This small molecule binds to this protein.
Small molecule (SMILES): O=c1[nH]cnc2nc[nH]c12

Sequence of chain 1.C:
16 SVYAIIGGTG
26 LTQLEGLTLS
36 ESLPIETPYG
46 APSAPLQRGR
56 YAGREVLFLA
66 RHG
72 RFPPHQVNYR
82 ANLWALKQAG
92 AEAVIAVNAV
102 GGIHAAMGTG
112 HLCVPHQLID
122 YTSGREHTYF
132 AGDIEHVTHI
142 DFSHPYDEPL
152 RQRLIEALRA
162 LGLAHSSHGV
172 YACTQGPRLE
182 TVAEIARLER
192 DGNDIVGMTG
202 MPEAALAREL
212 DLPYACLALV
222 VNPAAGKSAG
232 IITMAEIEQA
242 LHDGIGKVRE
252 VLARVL

Binding-site contacts:
Ligand atom N3 contacts residue GLY198 of chain 1.C at 3.5 Å.
Ligand atom C5 contacts residue VAL101 of chain 1.C at 4.0 Å (hydrophobic).
Ligand atom C5 contacts residue GLY102 of chain 1.C at 3.6 Å.
Ligand atom C6 contacts residue LEU180 of chain 1.C at 4.1 Å (hydrophobic).
Ligand atom C4 contacts residue GLY198 of chain 1.C at 4.0 Å.
Ligand atom O6 contacts residue VAL197 of chain 1.C at 4.1 Å.
Ligand atom N3 contacts residue VAL197 of chain 1.C at 3.7 Å.
Ligand atom C2 contacts residue GLU181 of chain 1.C at 2.9 Å.
Ligand atom C4 contacts residue GLY102 of chain 1.C at 4.2 Å.
Ligand atom O6 contacts residue LEU180 of chain 1.C at 4.0 Å.
Ligand atom O6 contacts residue ASN223 of chain 1.C at 2.8 Å (h-bond).
Ligand atom C2 contacts residue VAL197 of chain 1.C at 3.7 Å (hydrophobic).
Ligand atom N7 contacts residue VAL222 of chain 1.C at 4.1 Å.
Ligand atom C2 contacts residue THR175 of chain 1.C at 4.1 Å.
Ligand atom N9 contacts residue VAL101 of chain 1.C at 4.1 Å.
Ligand atom N1 contacts residue GLU181 of chain 1.C at 2.3 Å (salt-bridge).
Ligand atom O6 contacts residue GLY102 of chain 1.C at 3.8 Å.
Ligand atom C4 contacts residue VAL197 of chain 1.C at 3.6 Å (hydrophobic).
Ligand atom C6 contacts residue GLU181 of chain 1.C at 3.5 Å.
Ligand atom N9 contacts residue ALA100 of chain 1.C at 3.5 Å (h-bond).
Ligand atom C8 contacts residue VAL222 of chain 1.C at 3.6 Å (hydrophobic).
Ligand atom C6 contacts residue GLY102 of chain 1.C at 4.0 Å.
Ligand atom C5 contacts residue VAL197 of chain 1.C at 3.8 Å (hydrophobic).
Ligand atom C8 contacts residue ALA100 of chain 1.C at 3.9 Å (hydrophobic).
Ligand atom N9 contacts residue VAL197 of chain 1.C at 4.2 Å.
Ligand atom C8 contacts residue GLY102 of chain 1.C at 3.9 Å.
Ligand atom N7 contacts residue ASN223 of chain 1.C at 2.7 Å (h-bond).
Ligand atom N1 contacts residue LEU180 of chain 1.C at 4.2 Å.
Ligand atom N3 contacts residue MET199 of chain 1.C at 3.5 Å.
Ligand atom N7 contacts residue VAL101 of chain 1.C at 3.5 Å.
Ligand atom C6 contacts residue VAL197 of chain 1.C at 3.8 Å (hydrophobic).
Ligand atom O6 contacts residue GLU181 of chain 1.C at 3.7 Å.
Ligand atom C2 contacts residue GLY198 of chain 1.C at 4.1 Å.
Ligand atom C5 contacts residue ASN223 of chain 1.C at 3.8 Å.
Ligand atom C2 contacts residue MET199 of chain 1.C at 3.8 Å (hydrophobic).
Ligand atom N7 contacts residue GLY102 of chain 1.C at 3.4 Å (h-bond).
Ligand atom C8 contacts residue VAL101 of chain 1.C at 3.5 Å (hydrophobic).
Ligand atom C8 contacts residue ASN223 of chain 1.C at 3.4 Å.
Ligand atom N1 contacts residue VAL197 of chain 1.C at 3.5 Å.
Ligand atom C6 contacts residue ASN223 of chain 1.C at 3.8 Å.